This small molecule binds to this protein.
Small molecule (SMILES): CC(=O)O[C@@H]1CC[C@@]2(C)[C@H](CC[C@@H]3[C@@H]2CC[C@]2(C)[C@@H]([C@H](C)CCC(=O)O)CC[C@@H]32)C1

Binding-site contacts:
Ligand atom C24 contacts residue SER119 of chain 1.A at 3.7 Å.
Ligand atom C4 contacts residue HIS241 of chain 1.A at 3.5 Å.
Ligand atom C19 contacts residue ILE154 of chain 1.A at 3.5 Å (hydrophobic).
Ligand atom C24 contacts residue SER122 of chain 1.A at 3.5 Å.
Ligand atom C21 contacts residue TYR139 of chain 1.A at 3.8 Å (hydrophobic).
Ligand atom C19 contacts residue VAL144 of chain 1.A at 3.6 Å (hydrophobic).
Ligand atom C6 contacts residue HIS241 of chain 1.A at 3.8 Å.
Ligand atom C20 contacts residue SER119 of chain 1.A at 3.9 Å.
Ligand atom C23 contacts residue SER119 of chain 1.A at 3.6 Å.
Ligand atom OT1 contacts residue SER119 of chain 1.A at 3.4 Å.
Ligand atom C22 contacts residue SER119 of chain 1.A at 3.3 Å.
Ligand atom C1 contacts residue ALA147 of chain 1.A at 3.8 Å (hydrophobic).
Ligand atom C25 contacts residue VAL262 of chain 1.A at 3.5 Å (hydrophobic).
Ligand atom OT1 contacts residue TYR42 of chain 1.A at 4.0 Å.
Ligand atom C25 contacts residue LEU258 of chain 1.A at 3.9 Å (hydrophobic).
Ligand atom C11 contacts residue VAL144 of chain 1.A at 3.8 Å (hydrophobic).
Ligand atom C6 contacts residue LEU153 of chain 1.A at 3.8 Å (hydrophobic).
Ligand atom C21 contacts residue LEU77 of chain 1.A at 3.8 Å (hydrophobic).
Ligand atom C5 contacts residue HIS241 of chain 1.A at 3.8 Å.
Ligand atom C24 contacts residue TYR38 of chain 1.A at 3.5 Å (hydrophobic).
Ligand atom O25 contacts residue HIS149 of chain 1.A at 3.7 Å.
Ligand atom C23 contacts residue TRP130 of chain 1.A at 4.0 Å (hydrophobic).
Ligand atom OT1 contacts residue ARG118 of chain 1.A at 4.0 Å.
Ligand atom C20 contacts residue TRP130 of chain 1.A at 3.9 Å (hydrophobic).
Ligand atom C18 contacts residue TRP130 of chain 1.A at 3.7 Å (hydrophobic).
Ligand atom C18 contacts residue VAL144 of chain 1.A at 3.8 Å (hydrophobic).
Ligand atom C25 contacts residue PHE266 of chain 1.A at 3.9 Å (hydrophobic).
Ligand atom C12 contacts residue VAL144 of chain 1.A at 4.0 Å (hydrophobic).
Ligand atom C1 contacts residue HIS149 of chain 1.A at 3.6 Å.
Ligand atom C7 contacts residue ILE112 of chain 1.A at 3.6 Å (hydrophobic).
Ligand atom C23 contacts residue SER122 of chain 1.A at 3.2 Å.
Ligand atom C16 contacts residue SER119 of chain 1.A at 3.5 Å.
Ligand atom OT1 contacts residue TYR38 of chain 1.A at 2.4 Å (h-bond).
Ligand atom C3 contacts residue HIS149 of chain 1.A at 3.5 Å.
Ligand atom C12 contacts residue LEU74 of chain 1.A at 4.0 Å (hydrophobic).
Ligand atom OT1 contacts residue SER122 of chain 1.A at 2.9 Å (h-bond).
Ligand atom C16 contacts residue ILE115 of chain 1.A at 3.5 Å (hydrophobic).
Ligand atom O3 contacts residue VAL78 of chain 1.A at 3.6 Å.
Ligand atom C23 contacts residue CYS132 of chain 1.A at 3.8 Å (hydrophobic).
Ligand atom OT2 contacts residue TYR38 of chain 1.A at 3.8 Å.

Sequence of chain 1.A:
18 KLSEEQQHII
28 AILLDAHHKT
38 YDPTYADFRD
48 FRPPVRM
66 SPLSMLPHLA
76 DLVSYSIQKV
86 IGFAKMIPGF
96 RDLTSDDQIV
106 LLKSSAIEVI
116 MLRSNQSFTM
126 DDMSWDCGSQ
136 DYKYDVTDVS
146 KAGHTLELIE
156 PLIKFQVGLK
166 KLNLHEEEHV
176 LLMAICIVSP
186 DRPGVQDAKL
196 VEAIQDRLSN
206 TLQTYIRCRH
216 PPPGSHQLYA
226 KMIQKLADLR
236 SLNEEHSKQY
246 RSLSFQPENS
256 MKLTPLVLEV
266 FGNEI